Binding-site contacts:
Ligand atom N27 contacts residue GLY40 of chain 2.A at 3.1 Å (h-bond).
Ligand atom C38 contacts residue ILE305 of chain 2.A at 3.6 Å (hydrophobic).
Ligand atom N33 contacts residue GLN135 of chain 2.A at 3.6 Å.
Ligand atom O36 contacts residue GLN135 of chain 2.A at 3.4 Å (h-bond).
Ligand atom C30 contacts residue TYR83 of chain 2.A at 3.6 Å (hydrophobic).
Ligand atom C25 contacts residue GLY40 of chain 2.A at 3.5 Å.
Ligand atom C35 contacts residue ILE137 of chain 2.A at 3.5 Å (hydrophobic).
Ligand atom C18 contacts residue THR227 of chain 2.A at 3.2 Å.
Ligand atom O24 contacts residue ASP38 of chain 2.A at 2.6 Å (salt-bridge).
Ligand atom O24 contacts residue SER41 of chain 2.A at 3.5 Å (h-bond).
Ligand atom O17 contacts residue TYR20 of chain 2.A at 3.6 Å (h-bond).
Ligand atom C4 contacts residue GLY228 of chain 2.A at 3.6 Å.
Ligand atom O28 contacts residue TYR83 of chain 2.A at 3.6 Å.
Ligand atom O24 contacts residue GLY40 of chain 2.A at 3.1 Å.
Ligand atom N22 contacts residue ASP38 of chain 2.A at 2.9 Å (salt-bridge).
Ligand atom C12 contacts residue PHE124 of chain 2.A at 3.6 Å (hydrophobic).
Ligand atom C19 contacts residue ASP38 of chain 2.A at 3.3 Å.
Ligand atom C35 contacts residue ARG82 of chain 2.A at 3.6 Å.
Ligand atom C6 contacts residue THR85 of chain 2.A at 3.5 Å.
Ligand atom C21 contacts residue ASP38 of chain 2.A at 3.6 Å.
Ligand atom C14 contacts residue THR18 of chain 2.A at 3.5 Å.
Ligand atom C11 contacts residue ALA122 of chain 2.A at 3.7 Å (hydrophobic).
Ligand atom C16 contacts residue SER230 of chain 2.A at 3.5 Å.
Ligand atom O28 contacts residue SER84 of chain 2.A at 3.3 Å (h-bond).
Ligand atom O39 contacts residue THR85 of chain 2.A at 2.7 Å (h-bond).
Ligand atom C15 contacts residue GLY228 of chain 2.A at 3.1 Å.
Ligand atom C18 contacts residue TYR162 of chain 2.A at 3.6 Å (hydrophobic).
Ligand atom C7 contacts residue PHE124 of chain 2.A at 3.6 Å (hydrophobic).
Ligand atom C18 contacts residue TYR20 of chain 2.A at 3.5 Å (hydrophobic).
Ligand atom C30 contacts residue ARG82 of chain 2.A at 3.6 Å.
Ligand atom C16 contacts residue THR18 of chain 2.A at 3.1 Å.
Ligand atom N22 contacts residue GLY228 of chain 2.A at 3.0 Å (h-bond).
Ligand atom C37 contacts residue LEU224 of chain 2.A at 3.7 Å (hydrophobic).
Ligand atom N22 contacts residue ASP226 of chain 2.A at 2.8 Å (salt-bridge).
Ligand atom C38 contacts residue ASP226 of chain 2.A at 3.4 Å.
Ligand atom C1 contacts residue THR85 of chain 2.A at 3.6 Å.
Ligand atom C23 contacts residue ASP226 of chain 2.A at 3.4 Å.
Ligand atom C34 contacts residue ARG82 of chain 2.A at 3.4 Å.
Ligand atom C31 contacts residue ARG82 of chain 2.A at 3.6 Å.
Ligand atom C15 contacts residue SER230 of chain 2.A at 3.7 Å.

A small-molecule ligand and the protein it binds are described below.
Small molecule (SMILES): COCCCOc1ccccc1N1CCN(C[C@H](N)[C@@H](O)C[C@H](C(=O)NCC(C)(C)C(N)=O)C(C)C)CC1=O

Sequence of chain 2.A:
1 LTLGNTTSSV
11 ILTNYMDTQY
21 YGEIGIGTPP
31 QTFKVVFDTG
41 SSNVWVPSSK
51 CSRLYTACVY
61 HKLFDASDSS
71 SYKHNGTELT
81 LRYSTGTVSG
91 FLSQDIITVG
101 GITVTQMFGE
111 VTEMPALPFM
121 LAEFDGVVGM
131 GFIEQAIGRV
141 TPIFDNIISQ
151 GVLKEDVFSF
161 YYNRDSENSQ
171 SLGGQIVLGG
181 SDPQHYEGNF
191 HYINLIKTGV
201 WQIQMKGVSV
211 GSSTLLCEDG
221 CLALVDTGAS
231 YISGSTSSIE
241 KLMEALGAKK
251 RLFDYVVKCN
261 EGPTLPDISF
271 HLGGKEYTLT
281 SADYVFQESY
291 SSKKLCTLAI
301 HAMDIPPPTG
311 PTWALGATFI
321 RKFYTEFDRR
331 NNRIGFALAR